Binding-site contacts:
Ligand atom C20 contacts residue ARG23 of chain 2.A at 4.0 Å.
Ligand atom C22 contacts residue GLU84 of chain 2.A at 3.8 Å.
Ligand atom O3 contacts residue TRP82 of chain 2.A at 2.7 Å.
Ligand atom C18 contacts residue TRP85 of chain 2.A at 4.3 Å (hydrophobic).
Ligand atom C15 contacts residue LEU195 of chain 2.A at 3.1 Å (hydrophobic).
Ligand atom C18 contacts residue LEU195 of chain 2.A at 4.0 Å (hydrophobic).
Ligand atom O2 contacts residue ARG23 of chain 2.A at 4.2 Å.
Ligand atom C4 contacts residue ASP221 of chain 2.A at 3.6 Å.
Ligand atom N1 contacts residue VAL314 of chain 2.A at 4.5 Å.
Ligand atom C15 contacts residue TRP82 of chain 2.A at 4.4 Å (hydrophobic).
Ligand atom C14 contacts residue LEU195 of chain 2.A at 3.6 Å (hydrophobic).
Ligand atom C16 contacts residue LEU195 of chain 2.A at 3.1 Å (hydrophobic).
Ligand atom C21 contacts residue ARG23 of chain 2.A at 4.2 Å.
Ligand atom C24 contacts residue GLU84 of chain 2.A at 3.7 Å.
Ligand atom C23 contacts residue GLU84 of chain 2.A at 3.1 Å.
Ligand atom C1 contacts residue PO41 of chain 2.B at 4.2 Å.
Ligand atom C17 contacts residue LEU195 of chain 2.A at 3.4 Å (hydrophobic).
Ligand atom C16 contacts residue TRP85 of chain 2.A at 3.6 Å (hydrophobic).
Ligand atom C13 contacts residue LEU195 of chain 2.A at 4.2 Å (hydrophobic).
Ligand atom O4 contacts residue GLU88 of chain 2.A at 3.0 Å (salt-bridge).
Ligand atom O3 contacts residue TRP85 of chain 2.A at 3.0 Å.
Ligand atom C17 contacts residue TRP82 of chain 2.A at 4.5 Å (hydrophobic).
Ligand atom O3 contacts residue LEU195 of chain 2.A at 3.2 Å.
Ligand atom C22 contacts residue GLU88 of chain 2.A at 4.0 Å.
Ligand atom O2 contacts residue PO41 of chain 2.B at 3.1 Å (h-bond).
Ligand atom O6 contacts residue VAL314 of chain 2.A at 3.8 Å.
Ligand atom C16 contacts residue TRP82 of chain 2.A at 3.7 Å (hydrophobic).
Ligand atom C8 contacts residue ILE81 of chain 2.A at 4.5 Å (hydrophobic).
Ligand atom O4 contacts residue PHE104 of chain 2.A at 3.7 Å.
Ligand atom C5 contacts residue ASP221 of chain 2.A at 4.2 Å.
Ligand atom O6 contacts residue LEU224 of chain 2.A at 4.2 Å.
Ligand atom O4 contacts residue GLU84 of chain 2.A at 4.0 Å.
Ligand atom C17 contacts residue TRP85 of chain 2.A at 3.1 Å (hydrophobic).

Sequence of chain 2.A:
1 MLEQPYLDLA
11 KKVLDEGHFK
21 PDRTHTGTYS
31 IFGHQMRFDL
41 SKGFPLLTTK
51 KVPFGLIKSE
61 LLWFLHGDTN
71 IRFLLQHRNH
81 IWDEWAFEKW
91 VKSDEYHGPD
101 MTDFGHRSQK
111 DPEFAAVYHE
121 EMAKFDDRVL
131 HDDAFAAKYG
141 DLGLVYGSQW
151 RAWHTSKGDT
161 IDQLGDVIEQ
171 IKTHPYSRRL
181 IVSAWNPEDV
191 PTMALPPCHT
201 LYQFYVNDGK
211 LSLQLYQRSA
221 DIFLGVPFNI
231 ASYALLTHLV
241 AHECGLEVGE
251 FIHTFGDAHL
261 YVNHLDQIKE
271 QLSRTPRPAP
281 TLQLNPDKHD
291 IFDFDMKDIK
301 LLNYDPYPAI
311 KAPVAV

This protein binds this small molecule.
Small molecule (SMILES): O=C1OC(c2ccc(O)cc2)(c2ccc(O)cc2)c2ccc([N+](=O)[O-])c3cccc1c23